This small molecule binds to this protein.
Small molecule (SMILES): Cc1ncc(COP(=O)(O)O)c(/C=N\CC[C@H](N)C(=O)O)c1O

Binding-site contacts:
Ligand atom OXT contacts residue HIS182 of chain 1.G at 2.9 Å (h-bond).
Ligand atom ND contacts residue TYR160 of chain 1.G at 3.8 Å.
Ligand atom OP3 contacts residue ARG109 of chain 1.G at 3.1 Å (salt-bridge).
Ligand atom OP1 contacts residue ARG109 of chain 1.G at 2.7 Å (salt-bridge).
Ligand atom C contacts residue ARG294 of chain 1.G at 3.6 Å.
Ligand atom OXT contacts residue HIS222 of chain 1.G at 2.9 Å (h-bond).
Ligand atom C6 contacts residue TYR187 of chain 1.G at 3.4 Å (hydrophobic).
Ligand atom OP2 contacts residue ARG192 of chain 1.G at 3.8 Å.
Ligand atom O3 contacts residue ASN223 of chain 1.G at 2.9 Å (h-bond).
Ligand atom C contacts residue HIS222 of chain 1.G at 3.8 Å.
Ligand atom C3 contacts residue ASN223 of chain 1.G at 3.6 Å.
Ligand atom N1 contacts residue SER162 of chain 1.G at 3.5 Å (h-bond).
Ligand atom OP3 contacts residue SER114 of chain 1.G at 2.6 Å (h-bond).
Ligand atom C contacts residue HIS182 of chain 1.G at 3.6 Å.
Ligand atom N1 contacts residue TYR187 of chain 1.G at 3.7 Å.
Ligand atom C3 contacts residue TYR187 of chain 1.G at 3.8 Å (hydrophobic).
Ligand atom O3 contacts residue HIS222 of chain 1.G at 3.8 Å.
Ligand atom OP2 contacts residue TYR187 of chain 1.G at 3.8 Å.
Ligand atom C5 contacts residue TYR187 of chain 1.G at 3.2 Å (hydrophobic).
Ligand atom C5A contacts residue TYR187 of chain 1.G at 2.9 Å (hydrophobic).
Ligand atom CB contacts residue HIS222 of chain 1.G at 3.2 Å.
Ligand atom OP2 contacts residue SER114 of chain 1.G at 3.7 Å.
Ligand atom CA contacts residue HIS222 of chain 1.G at 3.8 Å.
Ligand atom O3 contacts residue GLY220 of chain 1.G at 3.7 Å.
Ligand atom C4A contacts residue TYR187 of chain 1.G at 3.6 Å (hydrophobic).
Ligand atom OXT contacts residue ARG294 of chain 1.G at 2.8 Å (salt-bridge).
Ligand atom C6 contacts residue SER162 of chain 1.G at 3.2 Å.
Ligand atom C2 contacts residue HIS182 of chain 1.G at 3.6 Å.
Ligand atom O contacts residue ARG294 of chain 1.G at 3.2 Å (salt-bridge).
Ligand atom OP3 contacts residue SER162 of chain 1.G at 3.3 Å.
Ligand atom C2A contacts residue HIS182 of chain 1.G at 3.5 Å.
Ligand atom CG contacts residue ASN223 of chain 1.G at 3.5 Å.
Ligand atom O3 contacts residue HIS182 of chain 1.G at 3.3 Å.
Ligand atom C3 contacts residue HIS182 of chain 1.G at 3.5 Å.
Ligand atom C4 contacts residue TYR187 of chain 1.G at 3.4 Å (hydrophobic).
Ligand atom C4A contacts residue LYS626 of chain 1.C at 3.6 Å.
Ligand atom P contacts residue ARG109 of chain 1.G at 3.8 Å.
Ligand atom P contacts residue SER114 of chain 1.G at 3.8 Å.
Ligand atom O contacts residue GLU81 of chain 1.G at 3.1 Å (salt-bridge).
Ligand atom O contacts residue GLN296 of chain 1.G at 3.5 Å (h-bond).

Sequence of chain 1.G:
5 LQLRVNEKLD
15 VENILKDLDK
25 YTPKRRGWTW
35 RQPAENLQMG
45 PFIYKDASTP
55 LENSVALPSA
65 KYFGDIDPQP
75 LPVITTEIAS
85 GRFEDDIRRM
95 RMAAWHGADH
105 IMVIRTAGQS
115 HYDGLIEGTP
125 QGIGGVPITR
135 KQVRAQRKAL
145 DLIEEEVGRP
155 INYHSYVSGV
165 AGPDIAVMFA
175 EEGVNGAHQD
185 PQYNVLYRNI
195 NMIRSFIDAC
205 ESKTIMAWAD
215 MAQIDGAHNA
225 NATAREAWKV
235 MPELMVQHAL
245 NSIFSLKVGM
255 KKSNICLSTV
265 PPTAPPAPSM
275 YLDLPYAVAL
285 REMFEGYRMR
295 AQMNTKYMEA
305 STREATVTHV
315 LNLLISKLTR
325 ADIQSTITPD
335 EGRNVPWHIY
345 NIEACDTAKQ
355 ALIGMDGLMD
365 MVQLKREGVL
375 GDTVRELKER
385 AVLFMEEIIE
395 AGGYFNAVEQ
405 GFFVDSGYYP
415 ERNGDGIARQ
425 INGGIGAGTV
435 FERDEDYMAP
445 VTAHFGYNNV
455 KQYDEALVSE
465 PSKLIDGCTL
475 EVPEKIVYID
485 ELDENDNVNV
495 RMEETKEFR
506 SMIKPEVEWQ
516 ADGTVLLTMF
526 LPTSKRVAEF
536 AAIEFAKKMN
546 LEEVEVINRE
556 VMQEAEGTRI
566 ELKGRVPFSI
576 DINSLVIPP

Sequence of chain 1.C:
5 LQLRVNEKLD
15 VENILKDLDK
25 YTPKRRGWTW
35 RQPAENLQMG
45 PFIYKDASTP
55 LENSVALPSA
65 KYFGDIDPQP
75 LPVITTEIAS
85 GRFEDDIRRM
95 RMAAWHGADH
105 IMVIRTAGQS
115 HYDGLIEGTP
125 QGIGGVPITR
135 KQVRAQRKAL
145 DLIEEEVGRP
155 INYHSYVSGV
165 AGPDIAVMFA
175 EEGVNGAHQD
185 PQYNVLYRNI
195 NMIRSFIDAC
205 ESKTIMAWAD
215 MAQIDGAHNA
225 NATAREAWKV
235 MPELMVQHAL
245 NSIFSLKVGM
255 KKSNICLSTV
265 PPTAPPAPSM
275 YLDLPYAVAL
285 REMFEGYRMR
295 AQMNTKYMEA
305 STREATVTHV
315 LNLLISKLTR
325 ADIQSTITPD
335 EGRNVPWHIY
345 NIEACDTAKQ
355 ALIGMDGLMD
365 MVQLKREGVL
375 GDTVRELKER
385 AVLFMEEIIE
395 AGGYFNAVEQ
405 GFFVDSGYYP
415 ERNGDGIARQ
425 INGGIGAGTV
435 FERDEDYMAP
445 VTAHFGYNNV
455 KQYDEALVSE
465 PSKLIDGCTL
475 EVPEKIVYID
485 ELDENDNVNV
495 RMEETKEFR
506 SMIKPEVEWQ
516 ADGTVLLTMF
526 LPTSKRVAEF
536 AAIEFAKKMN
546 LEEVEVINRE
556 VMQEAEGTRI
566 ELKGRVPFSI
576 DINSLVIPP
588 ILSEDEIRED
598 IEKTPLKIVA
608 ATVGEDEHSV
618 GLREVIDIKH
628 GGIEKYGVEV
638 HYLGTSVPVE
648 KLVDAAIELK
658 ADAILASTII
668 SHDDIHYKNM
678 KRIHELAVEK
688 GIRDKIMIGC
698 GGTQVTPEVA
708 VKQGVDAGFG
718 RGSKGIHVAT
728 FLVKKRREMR